Binding-site contacts:
Ligand atom CG2 contacts residue PHE278 of chain 1.T at 3.7 Å (hydrophobic).
Ligand atom CB contacts residue HIS277 of chain 1.T at 3.7 Å.
Ligand atom C contacts residue ASN281 of chain 1.T at 3.8 Å.
Ligand atom CA contacts residue ASN227 of chain 1.T at 3.7 Å.
Ligand atom O contacts residue ASN281 of chain 1.T at 2.6 Å (h-bond).
Ligand atom CD contacts residue TYR273 of chain 1.T at 3.3 Å (hydrophobic).
Ligand atom N contacts residue THR235 of chain 1.T at 3.9 Å.
Ligand atom CG contacts residue TYR273 of chain 1.T at 3.6 Å (hydrophobic).
Ligand atom O contacts residue THR235 of chain 1.T at 3.1 Å (h-bond).
Ligand atom C contacts residue ASN227 of chain 1.T at 3.5 Å.
Ligand atom CG contacts residue HIS277 of chain 1.T at 3.8 Å.
Ligand atom O contacts residue LYS234 of chain 1.T at 3.6 Å.
Ligand atom CG1 contacts residue TYR94 of chain 1.T at 3.8 Å (hydrophobic).
Ligand atom C contacts residue THR235 of chain 1.T at 3.6 Å.
Ligand atom CD1 contacts residue TYR94 of chain 1.T at 3.5 Å (hydrophobic).
Ligand atom CG2 contacts residue LEU286 of chain 1.T at 3.7 Å (hydrophobic).
Ligand atom CB contacts residue LEU286 of chain 1.T at 3.9 Å (hydrophobic).
Ligand atom N contacts residue THR235 of chain 1.T at 3.5 Å (h-bond).
Ligand atom CG1 contacts residue VAL280 of chain 1.T at 4.0 Å (hydrophobic).
Ligand atom C contacts residue THR235 of chain 1.T at 3.6 Å.
Ligand atom C contacts residue THR235 of chain 1.T at 3.6 Å.
Ligand atom N contacts residue TYR273 of chain 1.T at 3.9 Å.
Ligand atom CG contacts residue LYS234 of chain 1.T at 3.3 Å.
Ligand atom CG contacts residue ASP233 of chain 1.T at 3.0 Å.
Ligand atom C contacts residue TYR94 of chain 1.T at 4.0 Å (hydrophobic).
Ligand atom CG2 contacts residue HIS277 of chain 1.T at 3.3 Å.
Ligand atom CG2 contacts residue GLU236 of chain 1.T at 3.3 Å.
Ligand atom CD contacts residue HIS277 of chain 1.T at 3.9 Å.
Ligand atom CD1 contacts residue TYR91 of chain 1.T at 3.9 Å (hydrophobic).
Ligand atom N contacts residue ASN227 of chain 1.T at 3.0 Å (h-bond).
Ligand atom CG2 contacts residue ASN281 of chain 1.T at 3.6 Å.
Ligand atom C contacts residue LEU286 of chain 1.T at 3.8 Å (hydrophobic).
Ligand atom O contacts residue THR235 of chain 1.T at 3.0 Å (h-bond).
Ligand atom CB contacts residue TYR238 of chain 1.T at 3.6 Å (hydrophobic).
Ligand atom O contacts residue HIS277 of chain 1.T at 3.4 Å.
Ligand atom CB contacts residue ASP233 of chain 1.T at 3.0 Å.
Ligand atom O contacts residue ASN227 of chain 1.T at 3.6 Å.
Ligand atom O contacts residue LEU286 of chain 1.T at 3.2 Å.
Ligand atom CA contacts residue THR235 of chain 1.T at 3.6 Å.
Ligand atom O contacts residue TYR94 of chain 1.T at 2.9 Å.

Sequence of chain 1.T:
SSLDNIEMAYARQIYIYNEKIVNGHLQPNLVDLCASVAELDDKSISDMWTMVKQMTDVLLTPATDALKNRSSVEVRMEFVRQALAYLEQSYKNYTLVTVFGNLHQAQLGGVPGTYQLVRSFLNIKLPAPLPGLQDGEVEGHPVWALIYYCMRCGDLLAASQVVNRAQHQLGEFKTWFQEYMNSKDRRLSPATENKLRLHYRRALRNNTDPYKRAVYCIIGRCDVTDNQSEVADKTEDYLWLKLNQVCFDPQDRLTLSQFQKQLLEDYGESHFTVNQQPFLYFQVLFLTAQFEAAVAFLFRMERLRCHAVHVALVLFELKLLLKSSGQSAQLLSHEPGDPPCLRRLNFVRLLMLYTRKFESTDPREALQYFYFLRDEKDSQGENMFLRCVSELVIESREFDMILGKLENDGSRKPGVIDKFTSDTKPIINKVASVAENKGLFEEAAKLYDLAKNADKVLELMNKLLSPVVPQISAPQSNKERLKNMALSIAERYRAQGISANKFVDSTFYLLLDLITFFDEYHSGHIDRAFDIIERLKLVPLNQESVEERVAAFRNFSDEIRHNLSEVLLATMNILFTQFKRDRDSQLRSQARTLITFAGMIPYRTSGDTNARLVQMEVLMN

This small molecule binds to this protein.
Small molecule (SMILES): CC[C@H](C)[C@H](NC(=O)[C@H](CO)NC(=O)[C@H](CCCN=C(N)N)NC(=O)[C@@H](NC(=O)[C@@H]1CCCN1C(=O)[C@@H]1CCCN1C(=O)[C@H](C)N)C(C)C)C(=O)N[C@H](C=O)Cc1ccc(O)cc1